Binding-site contacts:
Ligand atom C7 contacts residue GLU68 of chain 1.G at 4.0 Å.
Ligand atom C2 contacts residue ARG223 of chain 1.G at 4.0 Å.
Ligand atom C8 contacts residue ASN66 of chain 1.G at 3.4 Å.
Ligand atom C8 contacts residue GLU68 of chain 1.G at 4.0 Å.
Ligand atom C8 contacts residue PRO67 of chain 1.G at 4.4 Å (hydrophobic).
Ligand atom C3 contacts residue ARG223 of chain 1.G at 3.9 Å.
Ligand atom C5 contacts residue ASN89 of chain 1.G at 3.6 Å.
Ligand atom O5 contacts residue ASN89 of chain 1.G at 2.4 Å (h-bond).
Ligand atom N2 contacts residue ARG223 of chain 1.G at 3.8 Å.
Ligand atom C8 contacts residue PRO139 of chain 1.G at 3.8 Å (hydrophobic).
Ligand atom C7 contacts residue ASN89 of chain 1.G at 3.0 Å.
Ligand atom N2 contacts residue ASN89 of chain 1.G at 2.8 Å (h-bond).
Ligand atom C8 contacts residue CYS92 of chain 1.G at 4.0 Å (hydrophobic).
Ligand atom C7 contacts residue ASN66 of chain 1.G at 3.6 Å.
Ligand atom O7 contacts residue ASN66 of chain 1.G at 2.8 Å (h-bond).
Ligand atom C8 contacts residue CYS138 of chain 1.G at 4.1 Å (hydrophobic).
Ligand atom C1 contacts residue GLU68 of chain 1.G at 4.2 Å.
Ligand atom C7 contacts residue ARG223 of chain 1.G at 3.7 Å.
Ligand atom C3 contacts residue ASN89 of chain 1.G at 3.6 Å.
Ligand atom C8 contacts residue ASN89 of chain 1.G at 4.4 Å.
Ligand atom C1 contacts residue ASN89 of chain 1.G at 1.4 Å.
Ligand atom O3 contacts residue ARG223 of chain 1.G at 2.7 Å (salt-bridge).
Ligand atom O7 contacts residue CYS92 of chain 1.G at 3.6 Å.
Ligand atom C7 contacts residue CYS92 of chain 1.G at 4.1 Å (hydrophobic).
Ligand atom N2 contacts residue GLU68 of chain 1.G at 3.7 Å.
Ligand atom O7 contacts residue ASN89 of chain 1.G at 2.7 Å (h-bond).
Ligand atom C2 contacts residue ASN89 of chain 1.G at 2.2 Å.
Ligand atom C4 contacts residue ASN89 of chain 1.G at 4.0 Å.
Ligand atom C8 contacts residue ALA137 of chain 1.G at 4.5 Å (hydrophobic).
Ligand atom C4 contacts residue ARG223 of chain 1.G at 4.2 Å.
Ligand atom O7 contacts residue ARG223 of chain 1.G at 4.0 Å.
Ligand atom C8 contacts residue ARG223 of chain 1.G at 4.1 Å.
Ligand atom O6 contacts residue ASP88 of chain 1.G at 3.8 Å.

This protein binds this small molecule.
Small molecule (SMILES): CC(=O)N[C@@H]1[C@@H](O)[C@H](O)[C@@H](CO)O[C@H]1O

Sequence of chain 1.G:
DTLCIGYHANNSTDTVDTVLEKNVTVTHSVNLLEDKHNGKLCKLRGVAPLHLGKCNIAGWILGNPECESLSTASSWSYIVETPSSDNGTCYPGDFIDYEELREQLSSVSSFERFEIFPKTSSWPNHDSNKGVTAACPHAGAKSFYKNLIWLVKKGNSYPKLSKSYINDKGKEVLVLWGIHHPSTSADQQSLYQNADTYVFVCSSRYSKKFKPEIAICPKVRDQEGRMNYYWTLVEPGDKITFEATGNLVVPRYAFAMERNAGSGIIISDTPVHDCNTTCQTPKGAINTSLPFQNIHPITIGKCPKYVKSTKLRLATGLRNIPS